A small-molecule ligand and the protein it binds are described below.
Small molecule (SMILES): CC(=O)N[C@@H]1[C@@H](O)[C@H](O)[C@@H](CO)O[C@H]1O

Binding-site contacts:
Ligand atom C4 contacts residue ALA706 of chain 1.A at 4.3 Å (hydrophobic).
Ligand atom C7 contacts residue ASN1074 of chain 1.A at 3.8 Å.
Ligand atom C1 contacts residue ASN1074 of chain 1.A at 1.4 Å.
Ligand atom N2 contacts residue ASN1074 of chain 1.A at 2.9 Å (h-bond).
Ligand atom O4 contacts residue ALA706 of chain 1.A at 4.1 Å.
Ligand atom O5 contacts residue ALA706 of chain 1.A at 4.5 Å.
Ligand atom C3 contacts residue ASN1074 of chain 1.A at 3.8 Å.
Ligand atom O7 contacts residue ASN1074 of chain 1.A at 4.2 Å.
Ligand atom C2 contacts residue ASN1074 of chain 1.A at 2.5 Å.
Ligand atom C5 contacts residue ALA706 of chain 1.A at 3.7 Å (hydrophobic).
Ligand atom C8 contacts residue GLU1072 of chain 1.A at 3.4 Å.
Ligand atom O5 contacts residue ASN1074 of chain 1.A at 2.3 Å (h-bond).
Ligand atom C4 contacts residue ASN1074 of chain 1.A at 4.2 Å.
Ligand atom C3 contacts residue ALA706 of chain 1.A at 4.5 Å (hydrophobic).
Ligand atom C6 contacts residue ALA706 of chain 1.A at 4.4 Å (hydrophobic).
Ligand atom C1 contacts residue GLN895 of chain 1.C at 4.2 Å.
Ligand atom C5 contacts residue ASN1074 of chain 1.A at 3.6 Å.

Sequence of chain 1.A:
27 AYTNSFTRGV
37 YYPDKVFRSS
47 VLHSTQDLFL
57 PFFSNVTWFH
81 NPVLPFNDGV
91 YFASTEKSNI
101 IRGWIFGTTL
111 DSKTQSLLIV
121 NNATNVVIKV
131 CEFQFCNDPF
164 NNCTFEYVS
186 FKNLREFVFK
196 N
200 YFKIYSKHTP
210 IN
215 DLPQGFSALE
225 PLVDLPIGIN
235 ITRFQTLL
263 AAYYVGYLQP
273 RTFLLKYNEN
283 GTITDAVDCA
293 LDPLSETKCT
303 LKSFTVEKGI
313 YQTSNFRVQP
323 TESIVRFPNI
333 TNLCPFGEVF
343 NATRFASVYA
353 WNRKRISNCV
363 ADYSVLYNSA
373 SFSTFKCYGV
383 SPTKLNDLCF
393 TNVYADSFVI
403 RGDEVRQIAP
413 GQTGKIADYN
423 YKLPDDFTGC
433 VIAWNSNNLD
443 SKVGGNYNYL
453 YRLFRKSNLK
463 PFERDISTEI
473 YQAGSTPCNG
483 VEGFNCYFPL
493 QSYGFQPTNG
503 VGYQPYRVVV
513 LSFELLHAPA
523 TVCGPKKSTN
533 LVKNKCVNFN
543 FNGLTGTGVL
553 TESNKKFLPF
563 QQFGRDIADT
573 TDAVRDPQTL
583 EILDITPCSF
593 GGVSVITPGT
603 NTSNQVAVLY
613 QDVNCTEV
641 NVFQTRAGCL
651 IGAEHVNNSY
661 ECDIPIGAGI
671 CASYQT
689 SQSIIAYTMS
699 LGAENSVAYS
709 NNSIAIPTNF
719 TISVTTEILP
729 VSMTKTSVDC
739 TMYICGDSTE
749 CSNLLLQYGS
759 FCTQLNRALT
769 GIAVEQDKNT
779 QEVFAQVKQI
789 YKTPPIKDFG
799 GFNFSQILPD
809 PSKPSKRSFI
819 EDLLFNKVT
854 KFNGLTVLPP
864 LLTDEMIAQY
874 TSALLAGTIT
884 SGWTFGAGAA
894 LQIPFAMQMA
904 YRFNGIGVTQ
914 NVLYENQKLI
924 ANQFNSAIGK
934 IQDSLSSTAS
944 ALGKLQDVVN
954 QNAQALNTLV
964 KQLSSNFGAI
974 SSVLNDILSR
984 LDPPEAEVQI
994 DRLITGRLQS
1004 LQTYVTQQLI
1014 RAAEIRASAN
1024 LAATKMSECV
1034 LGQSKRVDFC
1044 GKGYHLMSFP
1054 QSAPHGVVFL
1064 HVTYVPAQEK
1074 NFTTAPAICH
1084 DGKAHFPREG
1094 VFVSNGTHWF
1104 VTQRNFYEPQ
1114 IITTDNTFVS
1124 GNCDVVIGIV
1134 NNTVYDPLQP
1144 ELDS

Sequence of chain 1.C:
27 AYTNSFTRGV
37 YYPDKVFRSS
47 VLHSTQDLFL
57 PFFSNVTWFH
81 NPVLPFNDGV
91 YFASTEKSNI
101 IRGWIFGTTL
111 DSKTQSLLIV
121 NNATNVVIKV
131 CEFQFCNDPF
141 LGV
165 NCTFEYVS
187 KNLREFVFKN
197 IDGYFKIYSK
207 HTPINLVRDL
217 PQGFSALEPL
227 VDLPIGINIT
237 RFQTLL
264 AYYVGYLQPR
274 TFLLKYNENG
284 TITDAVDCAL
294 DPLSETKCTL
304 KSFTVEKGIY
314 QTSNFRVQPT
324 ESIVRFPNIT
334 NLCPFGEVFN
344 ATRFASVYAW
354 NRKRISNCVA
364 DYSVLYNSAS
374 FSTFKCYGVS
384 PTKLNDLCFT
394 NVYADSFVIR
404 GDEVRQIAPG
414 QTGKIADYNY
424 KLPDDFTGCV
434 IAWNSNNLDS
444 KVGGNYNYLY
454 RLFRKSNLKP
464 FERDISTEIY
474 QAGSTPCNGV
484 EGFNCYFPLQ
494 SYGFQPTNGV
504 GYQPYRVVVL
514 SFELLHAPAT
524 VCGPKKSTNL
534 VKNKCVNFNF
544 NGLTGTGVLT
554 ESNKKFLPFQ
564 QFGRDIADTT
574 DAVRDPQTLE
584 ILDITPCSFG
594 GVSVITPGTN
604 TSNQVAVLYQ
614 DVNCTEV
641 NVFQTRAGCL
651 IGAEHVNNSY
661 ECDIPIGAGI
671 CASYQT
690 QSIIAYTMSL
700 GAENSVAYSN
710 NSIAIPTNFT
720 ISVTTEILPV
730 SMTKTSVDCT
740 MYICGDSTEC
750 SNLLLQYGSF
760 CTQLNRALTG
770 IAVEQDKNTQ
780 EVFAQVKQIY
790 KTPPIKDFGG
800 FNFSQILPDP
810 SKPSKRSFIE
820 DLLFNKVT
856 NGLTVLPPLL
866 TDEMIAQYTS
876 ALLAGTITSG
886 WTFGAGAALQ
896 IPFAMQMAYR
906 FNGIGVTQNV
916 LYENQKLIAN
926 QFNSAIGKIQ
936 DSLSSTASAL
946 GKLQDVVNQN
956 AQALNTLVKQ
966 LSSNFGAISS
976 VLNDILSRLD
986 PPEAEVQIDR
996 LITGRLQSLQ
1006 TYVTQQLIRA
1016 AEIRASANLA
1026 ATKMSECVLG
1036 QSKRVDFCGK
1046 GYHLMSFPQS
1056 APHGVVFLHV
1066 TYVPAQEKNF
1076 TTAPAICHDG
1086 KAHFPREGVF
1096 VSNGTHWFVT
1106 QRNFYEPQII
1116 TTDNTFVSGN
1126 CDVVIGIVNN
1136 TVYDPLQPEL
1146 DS